This protein binds this small molecule.
Small molecule (SMILES): C[C@@H](O)[C@@H](C)O

Sequence of chain 1.A:
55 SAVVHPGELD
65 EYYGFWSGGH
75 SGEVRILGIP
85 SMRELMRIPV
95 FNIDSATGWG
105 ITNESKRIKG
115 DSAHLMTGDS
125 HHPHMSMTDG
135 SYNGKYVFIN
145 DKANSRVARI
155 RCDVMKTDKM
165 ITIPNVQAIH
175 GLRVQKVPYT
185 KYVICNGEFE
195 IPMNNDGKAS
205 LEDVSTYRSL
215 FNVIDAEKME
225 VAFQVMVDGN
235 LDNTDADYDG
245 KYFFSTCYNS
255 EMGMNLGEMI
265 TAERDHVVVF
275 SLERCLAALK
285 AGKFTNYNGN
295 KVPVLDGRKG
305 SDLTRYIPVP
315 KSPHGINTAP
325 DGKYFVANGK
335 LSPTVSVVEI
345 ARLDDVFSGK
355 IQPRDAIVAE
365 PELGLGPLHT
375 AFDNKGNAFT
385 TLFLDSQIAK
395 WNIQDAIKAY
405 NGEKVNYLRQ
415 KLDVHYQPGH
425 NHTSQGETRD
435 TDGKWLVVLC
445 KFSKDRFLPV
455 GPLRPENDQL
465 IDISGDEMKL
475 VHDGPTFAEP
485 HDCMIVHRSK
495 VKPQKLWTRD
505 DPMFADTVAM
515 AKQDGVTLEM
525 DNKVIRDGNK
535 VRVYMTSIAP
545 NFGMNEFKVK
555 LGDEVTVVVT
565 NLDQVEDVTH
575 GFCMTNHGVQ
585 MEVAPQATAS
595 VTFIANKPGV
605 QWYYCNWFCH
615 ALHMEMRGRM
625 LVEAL

Binding-site contacts:
Ligand atom C4 contacts residue LYS494 of chain 1.A at 4.4 Å.
Ligand atom O5 contacts residue LYS494 of chain 1.A at 3.5 Å.
Ligand atom O5 contacts residue HIS491 of chain 1.A at 4.0 Å.
Ligand atom O5 contacts residue GLN429 of chain 1.A at 3.1 Å (h-bond).
Ligand atom C1 contacts residue GLN429 of chain 1.A at 3.2 Å.
Ligand atom C2 contacts residue GLN429 of chain 1.A at 4.0 Å.
Ligand atom O5 contacts residue ASP434 of chain 1.A at 4.3 Å.
Ligand atom C1 contacts residue HIS491 of chain 1.A at 4.4 Å.
Ligand atom O6 contacts residue HIS491 of chain 1.A at 3.9 Å.